The protein below binds the small molecule below.
Small molecule (SMILES): CC(=O)N[C@H]1CNc2ccccc2C1

Binding-site contacts:
Ligand atom C9 contacts residue SER214 of chain 1.A at 3.6 Å.
Ligand atom C5 contacts residue ALA229 of chain 1.A at 3.6 Å (hydrophobic).
Ligand atom C6 contacts residue PHE228 of chain 1.A at 3.7 Å (hydrophobic).
Ligand atom C2 contacts residue SER214 of chain 1.A at 4.4 Å.
Ligand atom C5 contacts residue PHE228 of chain 1.A at 3.9 Å (hydrophobic).
Ligand atom C5 contacts residue ARG227 of chain 1.A at 3.6 Å.
Ligand atom C8 contacts residue CYS212 of chain 1.A at 4.0 Å (hydrophobic).
Ligand atom C7 contacts residue CYS212 of chain 1.A at 3.9 Å (hydrophobic).
Ligand atom N1 contacts residue SER214 of chain 1.A at 4.4 Å.
Ligand atom C4 contacts residue SER214 of chain 1.A at 3.9 Å.
Ligand atom C7 contacts residue LEU217 of chain 1.A at 3.4 Å (hydrophobic).
Ligand atom C6 contacts residue GLY215 of chain 1.A at 3.6 Å.
Ligand atom C6 contacts residue SER214 of chain 1.A at 4.1 Å.
Ligand atom C8 contacts residue ARG227 of chain 1.A at 3.9 Å.
Ligand atom C8 contacts residue LEU217 of chain 1.A at 3.9 Å (hydrophobic).
Ligand atom C7 contacts residue GLY215 of chain 1.A at 3.8 Å.
Ligand atom C7 contacts residue LEU216 of chain 1.A at 4.0 Å (hydrophobic).
Ligand atom C6 contacts residue ARG227 of chain 1.A at 3.8 Å.
Ligand atom C10 contacts residue ARG227 of chain 1.A at 4.0 Å.
Ligand atom C10 contacts residue SER214 of chain 1.A at 4.2 Å.
Ligand atom C6 contacts residue LEU216 of chain 1.A at 3.6 Å (hydrophobic).
Ligand atom C8 contacts residue SER214 of chain 1.A at 3.7 Å.
Ligand atom C7 contacts residue SER214 of chain 1.A at 4.0 Å.
Ligand atom C4 contacts residue ARG227 of chain 1.A at 3.9 Å.
Ligand atom N1 contacts residue ARG227 of chain 1.A at 4.4 Å.
Ligand atom C6 contacts residue ALA229 of chain 1.A at 4.1 Å (hydrophobic).
Ligand atom C7 contacts residue ARG227 of chain 1.A at 4.1 Å.
Ligand atom C5 contacts residue SER214 of chain 1.A at 4.2 Å.
Ligand atom C9 contacts residue ARG227 of chain 1.A at 3.7 Å.
Ligand atom C6 contacts residue LEU217 of chain 1.A at 4.3 Å (hydrophobic).
Ligand atom C5 contacts residue GLY215 of chain 1.A at 4.4 Å.
Ligand atom O contacts residue ARG227 of chain 1.A at 3.7 Å.

Sequence of chain 1.A:
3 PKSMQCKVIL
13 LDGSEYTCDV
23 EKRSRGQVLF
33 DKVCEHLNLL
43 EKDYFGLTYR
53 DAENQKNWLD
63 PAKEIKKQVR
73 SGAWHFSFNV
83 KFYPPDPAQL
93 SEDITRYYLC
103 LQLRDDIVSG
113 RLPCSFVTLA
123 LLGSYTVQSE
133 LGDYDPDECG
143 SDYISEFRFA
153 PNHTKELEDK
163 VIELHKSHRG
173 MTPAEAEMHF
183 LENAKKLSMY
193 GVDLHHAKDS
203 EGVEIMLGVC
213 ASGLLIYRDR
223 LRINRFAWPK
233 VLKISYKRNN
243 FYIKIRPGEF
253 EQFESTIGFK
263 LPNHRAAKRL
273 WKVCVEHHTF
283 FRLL